A protein and the small-molecule ligand that binds it are described below.
Small molecule (SMILES): CN1CCN(C(=O)O[C@@H]2c3nccnc3C(=O)N2c2ccc(Cl)cn2)CC1

Sequence of chain 1.H:
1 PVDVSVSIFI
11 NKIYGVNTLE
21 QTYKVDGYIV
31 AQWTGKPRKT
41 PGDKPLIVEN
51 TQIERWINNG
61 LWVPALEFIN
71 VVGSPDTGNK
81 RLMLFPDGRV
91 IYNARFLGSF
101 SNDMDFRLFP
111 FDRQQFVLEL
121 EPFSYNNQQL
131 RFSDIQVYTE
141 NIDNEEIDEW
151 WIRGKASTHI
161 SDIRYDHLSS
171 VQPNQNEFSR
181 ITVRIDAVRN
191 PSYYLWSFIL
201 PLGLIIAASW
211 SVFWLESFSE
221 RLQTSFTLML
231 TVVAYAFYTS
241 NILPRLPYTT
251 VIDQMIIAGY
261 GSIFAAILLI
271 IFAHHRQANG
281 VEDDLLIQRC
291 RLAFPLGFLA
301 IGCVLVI

Binding-site contacts:
Ligand atom C26 contacts residue VAL30 of chain 1.G at 3.4 Å (hydrophobic).
Ligand atom C01 contacts residue PHE123 of chain 1.H at 3.8 Å (hydrophobic).
Ligand atom N16 contacts residue TYR165 of chain 1.H at 3.7 Å.
Ligand atom C13 contacts residue PHE9 of chain 1.G at 3.1 Å (hydrophobic).
Ligand atom C17 contacts residue TYR165 of chain 1.H at 3.8 Å (hydrophobic).
Ligand atom C06 contacts residue TYR28 of chain 1.G at 3.4 Å (hydrophobic).
Ligand atom C17 contacts residue PHE9 of chain 1.G at 3.2 Å (hydrophobic).
Ligand atom C17 contacts residue GLU140 of chain 1.G at 3.2 Å.
Ligand atom N12 contacts residue PHE9 of chain 1.G at 3.4 Å.
Ligand atom O10 contacts residue ASN93 of chain 1.G at 3.5 Å (h-bond).
Ligand atom C03 contacts residue PHE178 of chain 1.H at 3.4 Å (hydrophobic).
Ligand atom N05 contacts residue ASN93 of chain 1.G at 3.1 Å (h-bond).
Ligand atom CL contacts residue ARG81 of chain 1.G at 3.5 Å.
Ligand atom C15 contacts residue PHE9 of chain 1.G at 3.0 Å (hydrophobic).
Ligand atom C20 contacts residue PHE9 of chain 1.G at 3.5 Å (hydrophobic).
Ligand atom CL contacts residue VAL171 of chain 1.H at 3.2 Å.
Ligand atom C07 contacts residue GLU67 of chain 1.H at 3.7 Å.
Ligand atom C01 contacts residue PRO122 of chain 1.H at 3.9 Å (hydrophobic).
Ligand atom N19 contacts residue PHE9 of chain 1.G at 3.4 Å.
Ligand atom C27 contacts residue VAL30 of chain 1.G at 3.5 Å (hydrophobic).
Ligand atom C07 contacts residue PHE123 of chain 1.H at 3.5 Å (hydrophobic).
Ligand atom C24 contacts residue ARG81 of chain 1.G at 3.8 Å.
Ligand atom C11 contacts residue PHE9 of chain 1.G at 3.4 Å (hydrophobic).
Ligand atom O14 contacts residue PHE9 of chain 1.G at 3.5 Å.
Ligand atom C08 contacts residue ASN93 of chain 1.G at 3.1 Å.
Ligand atom C18 contacts residue GLU140 of chain 1.G at 3.8 Å.
Ligand atom N16 contacts residue PHE9 of chain 1.G at 3.0 Å.
Ligand atom C01 contacts residue GLU121 of chain 1.H at 3.3 Å.
Ligand atom CL contacts residue ILE91 of chain 1.G at 3.2 Å.
Ligand atom C18 contacts residue PHE9 of chain 1.G at 3.4 Å (hydrophobic).
Ligand atom O14 contacts residue HIS167 of chain 1.H at 2.9 Å (h-bond).
Ligand atom C06 contacts residue ASN93 of chain 1.G at 3.8 Å.
Ligand atom C07 contacts residue TYR28 of chain 1.G at 3.6 Å (hydrophobic).
Ligand atom C03 contacts residue PHE123 of chain 1.H at 3.0 Å (hydrophobic).
Ligand atom C01 contacts residue ILE69 of chain 1.H at 3.8 Å (hydrophobic).
Ligand atom N02 contacts residue PHE123 of chain 1.H at 3.0 Å (h-bond).
Ligand atom C04 contacts residue PHE178 of chain 1.H at 3.8 Å (hydrophobic).
Ligand atom C01 contacts residue GLU67 of chain 1.H at 3.7 Å.
Ligand atom N16 contacts residue GLU140 of chain 1.G at 3.4 Å (salt-bridge).
Ligand atom C23 contacts residue ARG81 of chain 1.G at 3.8 Å.

Sequence of chain 1.G:
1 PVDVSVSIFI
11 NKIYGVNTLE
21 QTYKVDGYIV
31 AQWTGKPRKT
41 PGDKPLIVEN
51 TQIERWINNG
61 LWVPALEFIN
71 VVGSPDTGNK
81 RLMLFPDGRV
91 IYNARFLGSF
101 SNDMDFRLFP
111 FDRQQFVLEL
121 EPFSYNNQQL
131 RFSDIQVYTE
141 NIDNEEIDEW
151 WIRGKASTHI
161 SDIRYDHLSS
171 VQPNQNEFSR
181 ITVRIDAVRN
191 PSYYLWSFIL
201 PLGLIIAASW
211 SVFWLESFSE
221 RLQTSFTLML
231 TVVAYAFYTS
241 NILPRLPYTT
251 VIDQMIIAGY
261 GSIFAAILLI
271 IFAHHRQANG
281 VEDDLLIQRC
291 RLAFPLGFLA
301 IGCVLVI